The protein below binds the small molecule below.
Small molecule (SMILES): Brc1ccc(N2CCCNCC2)cn1

Sequence of chain 1.JA:
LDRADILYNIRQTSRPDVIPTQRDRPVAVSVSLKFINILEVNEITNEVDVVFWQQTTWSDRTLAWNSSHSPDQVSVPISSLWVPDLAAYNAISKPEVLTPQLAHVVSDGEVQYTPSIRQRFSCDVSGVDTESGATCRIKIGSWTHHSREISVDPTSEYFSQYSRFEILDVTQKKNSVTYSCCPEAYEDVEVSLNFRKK

Sequence of chain 1.NA:
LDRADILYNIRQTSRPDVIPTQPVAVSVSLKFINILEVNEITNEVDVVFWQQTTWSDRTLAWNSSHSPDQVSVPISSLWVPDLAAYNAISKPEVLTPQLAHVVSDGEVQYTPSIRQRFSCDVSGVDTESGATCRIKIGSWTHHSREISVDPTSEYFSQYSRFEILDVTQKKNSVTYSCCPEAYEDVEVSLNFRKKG

Binding-site contacts:
Ligand atom BR1 contacts residue GLN131 of chain 1.JA at 3.2 Å.
Ligand atom C8 contacts residue TYR108 of chain 1.NA at 3.4 Å (hydrophobic).
Ligand atom C7 contacts residue TRP162 of chain 1.NA at 3.9 Å (hydrophobic).
Ligand atom C2 contacts residue CYS206 of chain 1.NA at 4.2 Å (hydrophobic).
Ligand atom C9 contacts residue TYR211 of chain 1.NA at 3.6 Å (hydrophobic).
Ligand atom N2 contacts residue TRP162 of chain 1.NA at 4.0 Å.
Ligand atom C3 contacts residue CYS207 of chain 1.NA at 4.1 Å (hydrophobic).
Ligand atom N3 contacts residue SER161 of chain 1.NA at 4.2 Å.
Ligand atom N1 contacts residue TRP162 of chain 1.NA at 3.5 Å (h-bond).
Ligand atom C4 contacts residue HIS123 of chain 1.JA at 4.1 Å.
Ligand atom C1 contacts residue TRP162 of chain 1.NA at 3.0 Å (hydrophobic).
Ligand atom C10 contacts residue CYS206 of chain 1.NA at 3.6 Å (hydrophobic).
Ligand atom C7 contacts residue TYR108 of chain 1.NA at 3.6 Å (hydrophobic).
Ligand atom BR1 contacts residue THR133 of chain 1.JA at 4.2 Å.
Ligand atom N2 contacts residue TRP72 of chain 1.JA at 4.2 Å.
Ligand atom C9 contacts residue TRP162 of chain 1.NA at 4.2 Å (hydrophobic).
Ligand atom C8 contacts residue TRP162 of chain 1.NA at 3.3 Å (hydrophobic).
Ligand atom C2 contacts residue TRP162 of chain 1.NA at 3.9 Å (hydrophobic).
Ligand atom C3 contacts residue THR133 of chain 1.JA at 3.6 Å.
Ligand atom N3 contacts residue TRP162 of chain 1.NA at 2.9 Å (h-bond).
Ligand atom C8 contacts residue TYR211 of chain 1.NA at 3.5 Å (hydrophobic).
Ligand atom BR1 contacts residue ALA122 of chain 1.JA at 4.0 Å.
Ligand atom C5 contacts residue HIS123 of chain 1.JA at 3.9 Å.
Ligand atom C9 contacts residue TYR204 of chain 1.NA at 3.4 Å (hydrophobic).
Ligand atom C2 contacts residue THR133 of chain 1.JA at 4.1 Å.
Ligand atom C6 contacts residue TRP162 of chain 1.NA at 3.7 Å (hydrophobic).
Ligand atom C10 contacts residue TYR204 of chain 1.NA at 3.9 Å (hydrophobic).
Ligand atom N3 contacts residue TYR108 of chain 1.NA at 3.0 Å (h-bond).
Ligand atom C4 contacts residue CYS206 of chain 1.NA at 4.2 Å (hydrophobic).
Ligand atom BR1 contacts residue LEU121 of chain 1.JA at 4.1 Å.
Ligand atom C3 contacts residue CYS206 of chain 1.NA at 3.4 Å (hydrophobic).
Ligand atom C5 contacts residue THR133 of chain 1.JA at 4.0 Å.
Ligand atom C7 contacts residue TRP72 of chain 1.JA at 3.5 Å (hydrophobic).
Ligand atom C6 contacts residue TRP72 of chain 1.JA at 3.5 Å (hydrophobic).
Ligand atom C8 contacts residue TYR204 of chain 1.NA at 3.9 Å (hydrophobic).
Ligand atom C4 contacts residue THR133 of chain 1.JA at 3.4 Å.
Ligand atom C4 contacts residue GLN131 of chain 1.JA at 3.1 Å.
Ligand atom C3 contacts residue GLN131 of chain 1.JA at 3.7 Å.
Ligand atom BR1 contacts residue HIS123 of chain 1.JA at 3.4 Å.
Ligand atom N1 contacts residue THR163 of chain 1.NA at 3.6 Å.